This small molecule binds to this protein.
Small molecule (SMILES): CC(=O)N[C@@H]1[C@@H](O)[C@H](O)[C@@H](CO)O[C@H]1O

Binding-site contacts:
Ligand atom C2 contacts residue ASN197 of chain 1.J at 2.6 Å.
Ligand atom O3 contacts residue THR199 of chain 1.J at 4.2 Å.
Ligand atom O3 contacts residue PRO201 of chain 1.J at 4.1 Å.
Ligand atom O5 contacts residue THR199 of chain 1.J at 4.1 Å.
Ligand atom C3 contacts residue ASN197 of chain 1.J at 3.9 Å.
Ligand atom O5 contacts residue ASN197 of chain 1.J at 2.4 Å (h-bond).
Ligand atom O3 contacts residue GLY200 of chain 1.J at 4.0 Å.
Ligand atom C4 contacts residue THR199 of chain 1.J at 4.4 Å.
Ligand atom C1 contacts residue THR199 of chain 1.J at 4.0 Å.
Ligand atom C3 contacts residue THR199 of chain 1.J at 4.2 Å.
Ligand atom C8 contacts residue ASN197 of chain 1.J at 4.0 Å.
Ligand atom N2 contacts residue ASN197 of chain 1.J at 3.1 Å (h-bond).
Ligand atom C7 contacts residue ASN197 of chain 1.J at 3.7 Å.
Ligand atom N2 contacts residue THR199 of chain 1.J at 3.9 Å.
Ligand atom C4 contacts residue ASN197 of chain 1.J at 4.3 Å.
Ligand atom C1 contacts residue ASN197 of chain 1.J at 1.5 Å.
Ligand atom C2 contacts residue THR199 of chain 1.J at 3.3 Å.
Ligand atom C5 contacts residue ASN197 of chain 1.J at 3.6 Å.

Sequence of chain 1.J:
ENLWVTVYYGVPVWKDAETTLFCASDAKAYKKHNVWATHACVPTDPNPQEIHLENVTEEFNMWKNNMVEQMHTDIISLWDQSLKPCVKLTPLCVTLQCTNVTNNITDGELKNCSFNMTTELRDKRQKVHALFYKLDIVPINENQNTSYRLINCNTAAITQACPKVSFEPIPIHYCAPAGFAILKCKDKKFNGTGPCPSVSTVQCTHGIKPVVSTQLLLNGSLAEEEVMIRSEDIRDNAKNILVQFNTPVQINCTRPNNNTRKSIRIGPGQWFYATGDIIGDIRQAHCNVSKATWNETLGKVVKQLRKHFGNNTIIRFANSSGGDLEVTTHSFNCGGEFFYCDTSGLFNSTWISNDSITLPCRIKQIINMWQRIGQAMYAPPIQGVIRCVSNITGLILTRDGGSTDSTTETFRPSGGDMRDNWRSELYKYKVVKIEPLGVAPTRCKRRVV